Sequence of chain 1.A:
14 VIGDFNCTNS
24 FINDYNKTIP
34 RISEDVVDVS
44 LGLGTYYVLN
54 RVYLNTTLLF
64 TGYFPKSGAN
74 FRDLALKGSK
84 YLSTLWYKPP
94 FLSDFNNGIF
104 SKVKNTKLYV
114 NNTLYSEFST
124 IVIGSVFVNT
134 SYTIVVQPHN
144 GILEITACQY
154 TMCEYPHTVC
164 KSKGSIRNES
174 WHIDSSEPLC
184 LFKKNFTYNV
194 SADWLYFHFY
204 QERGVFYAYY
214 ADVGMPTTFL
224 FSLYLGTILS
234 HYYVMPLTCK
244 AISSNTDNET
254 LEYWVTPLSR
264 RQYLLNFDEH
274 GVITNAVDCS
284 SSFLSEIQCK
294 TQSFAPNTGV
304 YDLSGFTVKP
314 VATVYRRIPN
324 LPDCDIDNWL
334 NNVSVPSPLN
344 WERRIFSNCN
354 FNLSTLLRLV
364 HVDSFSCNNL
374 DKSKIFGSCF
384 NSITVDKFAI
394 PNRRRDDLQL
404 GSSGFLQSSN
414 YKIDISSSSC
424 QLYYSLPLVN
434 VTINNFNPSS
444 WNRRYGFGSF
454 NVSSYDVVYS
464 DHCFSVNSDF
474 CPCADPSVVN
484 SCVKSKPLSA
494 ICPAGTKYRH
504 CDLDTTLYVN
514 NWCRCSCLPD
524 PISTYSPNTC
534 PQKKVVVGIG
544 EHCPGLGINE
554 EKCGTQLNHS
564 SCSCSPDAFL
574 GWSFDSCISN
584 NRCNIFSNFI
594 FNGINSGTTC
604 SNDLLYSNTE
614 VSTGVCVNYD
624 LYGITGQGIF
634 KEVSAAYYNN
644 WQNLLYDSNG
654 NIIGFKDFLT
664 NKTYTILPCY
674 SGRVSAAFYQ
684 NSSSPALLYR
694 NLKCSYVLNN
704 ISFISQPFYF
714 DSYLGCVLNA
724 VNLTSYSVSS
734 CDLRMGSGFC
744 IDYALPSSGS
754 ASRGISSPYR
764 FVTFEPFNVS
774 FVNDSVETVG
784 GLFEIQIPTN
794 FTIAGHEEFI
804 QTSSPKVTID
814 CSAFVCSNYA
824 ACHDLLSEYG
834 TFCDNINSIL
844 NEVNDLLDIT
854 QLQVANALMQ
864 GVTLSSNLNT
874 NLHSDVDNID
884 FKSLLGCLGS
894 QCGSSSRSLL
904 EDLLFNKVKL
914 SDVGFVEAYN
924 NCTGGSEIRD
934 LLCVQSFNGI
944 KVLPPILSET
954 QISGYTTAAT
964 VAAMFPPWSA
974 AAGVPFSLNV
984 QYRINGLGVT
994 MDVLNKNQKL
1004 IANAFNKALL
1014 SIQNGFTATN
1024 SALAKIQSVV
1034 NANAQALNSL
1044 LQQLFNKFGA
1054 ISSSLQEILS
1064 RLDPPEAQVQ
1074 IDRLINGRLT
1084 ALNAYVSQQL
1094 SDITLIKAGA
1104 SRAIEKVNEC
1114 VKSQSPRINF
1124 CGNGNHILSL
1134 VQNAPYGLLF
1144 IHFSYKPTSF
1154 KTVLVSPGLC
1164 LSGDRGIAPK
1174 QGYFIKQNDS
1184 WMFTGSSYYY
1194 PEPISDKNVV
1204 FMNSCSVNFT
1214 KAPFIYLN

This protein binds this small molecule.
Small molecule (SMILES): CC(=O)N[C@@H]1[C@@H](O)[C@H](O)[C@@H](CO)O[C@H]1O

Binding-site contacts:
Ligand atom C8 contacts residue GLU272 of chain 1.A at 3.3 Å.
Ligand atom N2 contacts residue ASN58 of chain 1.A at 2.8 Å (h-bond).
Ligand atom C1 contacts residue ASN58 of chain 1.A at 1.4 Å.
Ligand atom O6 contacts residue ASN58 of chain 1.A at 3.3 Å (h-bond).
Ligand atom C6 contacts residue ASN58 of chain 1.A at 4.2 Å.
Ligand atom C7 contacts residue ASN58 of chain 1.A at 3.6 Å.
Ligand atom O7 contacts residue ASN58 of chain 1.A at 4.1 Å.
Ligand atom C7 contacts residue GLU272 of chain 1.A at 4.2 Å.
Ligand atom C4 contacts residue ASN58 of chain 1.A at 4.3 Å.
Ligand atom O5 contacts residue ASN58 of chain 1.A at 2.5 Å (h-bond).
Ligand atom C3 contacts residue ASN58 of chain 1.A at 3.8 Å.
Ligand atom O7 contacts residue GLU272 of chain 1.A at 4.1 Å.
Ligand atom C5 contacts residue ASN58 of chain 1.A at 3.7 Å.
Ligand atom C2 contacts residue ASN58 of chain 1.A at 2.5 Å.